Binding-site contacts:
Ligand atom O contacts residue MET165 of chain 2.A at 3.8 Å.
Ligand atom C4 contacts residue GLU166 of chain 2.A at 3.5 Å.
Ligand atom C12 contacts residue ARG188 of chain 2.A at 3.5 Å.
Ligand atom C14 contacts residue MET49 of chain 2.A at 3.6 Å (hydrophobic).
Ligand atom N contacts residue PHE140 of chain 2.A at 3.7 Å.
Ligand atom O contacts residue GLU166 of chain 2.A at 3.1 Å (salt-bridge).
Ligand atom CL contacts residue HIS41 of chain 2.A at 3.1 Å.
Ligand atom N2 contacts residue GLU166 of chain 2.A at 3.8 Å.
Ligand atom C3 contacts residue LEU141 of chain 2.A at 3.8 Å (hydrophobic).
Ligand atom O1 contacts residue GLN189 of chain 2.A at 3.4 Å.
Ligand atom C14 contacts residue HIS164 of chain 2.A at 3.6 Å.
Ligand atom N contacts residue GLU166 of chain 2.A at 3.6 Å.
Ligand atom N1 contacts residue HIS163 of chain 2.A at 2.7 Å (h-bond).
Ligand atom C4 contacts residue LEU141 of chain 2.A at 3.8 Å (hydrophobic).
Ligand atom C12 contacts residue MET165 of chain 2.A at 3.9 Å (hydrophobic).
Ligand atom C14 contacts residue MET165 of chain 2.A at 3.6 Å (hydrophobic).
Ligand atom C13 contacts residue ASP187 of chain 2.A at 3.9 Å.
Ligand atom CL contacts residue ASP187 of chain 2.A at 3.4 Å.
Ligand atom C13 contacts residue MET49 of chain 2.A at 3.5 Å (hydrophobic).
Ligand atom N3 contacts residue ASN142 of chain 2.A at 3.5 Å (h-bond).
Ligand atom C4 contacts residue PHE140 of chain 2.A at 3.1 Å (hydrophobic).
Ligand atom C3 contacts residue GLU166 of chain 2.A at 3.5 Å.
Ligand atom C3 contacts residue ASN142 of chain 2.A at 3.7 Å.
Ligand atom C5 contacts residue GLU166 of chain 2.A at 3.9 Å.
Ligand atom C4 contacts residue HIS163 of chain 2.A at 3.7 Å.
Ligand atom N1 contacts residue SER144 of chain 2.A at 3.7 Å.
Ligand atom C12 contacts residue GLN189 of chain 2.A at 3.6 Å.
Ligand atom CL contacts residue HIS164 of chain 2.A at 3.3 Å.
Ligand atom C contacts residue ASN142 of chain 2.A at 3.4 Å.
Ligand atom N1 contacts residue GLU166 of chain 2.A at 3.8 Å.
Ligand atom C3 contacts residue PHE140 of chain 2.A at 3.7 Å (hydrophobic).
Ligand atom C15 contacts residue HIS164 of chain 2.A at 3.4 Å.
Ligand atom C13 contacts residue ARG188 of chain 2.A at 3.7 Å.
Ligand atom N2 contacts residue HIS163 of chain 2.A at 3.5 Å (h-bond).
Ligand atom C13 contacts residue MET165 of chain 2.A at 3.5 Å (hydrophobic).
Ligand atom N1 contacts residue PHE140 of chain 2.A at 3.7 Å.
Ligand atom C10 contacts residue GLN189 of chain 2.A at 3.3 Å.
Ligand atom N contacts residue LEU141 of chain 2.A at 3.8 Å.
Ligand atom C6 contacts residue ASN142 of chain 2.A at 3.6 Å.
Ligand atom C1 contacts residue ASN142 of chain 2.A at 3.5 Å.

The protein below binds the small molecule below.
Small molecule (SMILES): Cc1ccn2cnnc2c1NC(=O)[C@@H]1CCOc2ccc(Cl)cc21

Sequence of chain 2.A:
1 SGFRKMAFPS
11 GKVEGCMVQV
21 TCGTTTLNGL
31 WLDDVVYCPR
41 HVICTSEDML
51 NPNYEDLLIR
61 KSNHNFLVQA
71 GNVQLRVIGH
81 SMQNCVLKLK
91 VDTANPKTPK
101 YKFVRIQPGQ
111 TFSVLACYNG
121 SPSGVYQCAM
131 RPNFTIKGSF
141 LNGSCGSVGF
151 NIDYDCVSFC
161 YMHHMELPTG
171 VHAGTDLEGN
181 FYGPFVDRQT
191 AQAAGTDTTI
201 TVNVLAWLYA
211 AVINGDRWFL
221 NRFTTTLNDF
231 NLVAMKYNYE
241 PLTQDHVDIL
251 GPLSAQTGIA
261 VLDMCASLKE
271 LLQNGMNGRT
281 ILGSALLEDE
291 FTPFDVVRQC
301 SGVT

Sequence of chain 1.A:
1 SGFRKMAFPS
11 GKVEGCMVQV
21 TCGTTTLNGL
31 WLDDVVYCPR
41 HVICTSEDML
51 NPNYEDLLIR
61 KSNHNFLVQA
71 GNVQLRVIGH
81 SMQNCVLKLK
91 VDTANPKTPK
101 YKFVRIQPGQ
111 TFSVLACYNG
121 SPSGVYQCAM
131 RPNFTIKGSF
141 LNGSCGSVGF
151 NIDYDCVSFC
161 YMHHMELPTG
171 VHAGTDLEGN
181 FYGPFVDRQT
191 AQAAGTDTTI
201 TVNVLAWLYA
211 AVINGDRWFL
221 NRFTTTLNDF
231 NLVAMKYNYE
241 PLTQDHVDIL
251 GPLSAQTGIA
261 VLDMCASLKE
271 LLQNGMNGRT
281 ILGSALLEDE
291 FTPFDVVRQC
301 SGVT